Sequence of chain 1.A:
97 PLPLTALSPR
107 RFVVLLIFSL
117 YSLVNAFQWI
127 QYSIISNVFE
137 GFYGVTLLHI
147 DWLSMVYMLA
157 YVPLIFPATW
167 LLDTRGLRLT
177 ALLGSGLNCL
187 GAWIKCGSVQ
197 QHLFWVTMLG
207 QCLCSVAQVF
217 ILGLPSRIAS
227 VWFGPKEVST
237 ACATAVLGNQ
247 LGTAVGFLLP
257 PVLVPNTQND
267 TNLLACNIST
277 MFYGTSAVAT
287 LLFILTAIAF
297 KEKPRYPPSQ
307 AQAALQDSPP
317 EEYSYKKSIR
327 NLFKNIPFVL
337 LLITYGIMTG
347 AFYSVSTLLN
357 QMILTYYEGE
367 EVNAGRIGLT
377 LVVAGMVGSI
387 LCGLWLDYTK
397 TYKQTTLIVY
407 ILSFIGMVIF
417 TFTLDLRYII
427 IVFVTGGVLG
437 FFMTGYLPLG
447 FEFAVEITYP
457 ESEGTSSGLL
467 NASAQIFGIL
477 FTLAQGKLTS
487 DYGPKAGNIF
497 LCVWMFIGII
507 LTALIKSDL

The small molecule below binds the protein below.
Small molecule (SMILES): CC(C)CCC[C@@H](C)[C@H]1CC[C@H]2[C@@H]3CC=C4C[C@@H](OC(=O)CCC(=O)O)CC[C@]4(C)[C@H]3CC[C@]12C

Binding-site contacts:
Ligand atom CAA contacts residue SER211 of chain 1.A at 4.5 Å.
Ligand atom CAJ contacts residue CYS208 of chain 1.A at 3.5 Å (hydrophobic).
Ligand atom CAA contacts residue CYS208 of chain 1.A at 3.8 Å (hydrophobic).
Ligand atom CBB contacts residue CYS208 of chain 1.A at 4.4 Å (hydrophobic).
Ligand atom CAE contacts residue TRP148 of chain 1.A at 4.2 Å (hydrophobic).
Ligand atom CAV contacts residue TRP148 of chain 1.A at 4.3 Å (hydrophobic).
Ligand atom CAZ contacts residue TRP148 of chain 1.A at 3.7 Å (hydrophobic).
Ligand atom CAB contacts residue CYS208 of chain 1.A at 4.3 Å (hydrophobic).
Ligand atom CAX contacts residue THR142 of chain 1.A at 3.6 Å.
Ligand atom CBB contacts residue VAL152 of chain 1.A at 4.5 Å (hydrophobic).
Ligand atom CAR contacts residue HIS145 of chain 1.A at 3.2 Å.
Ligand atom CAD contacts residue TRP148 of chain 1.A at 3.5 Å (hydrophobic).
Ligand atom CAI contacts residue TRP148 of chain 1.A at 3.2 Å (hydrophobic).
Ligand atom CAK contacts residue TRP148 of chain 1.A at 3.3 Å (hydrophobic).
Ligand atom OAH contacts residue THR142 of chain 1.A at 3.5 Å.
Ligand atom CAN contacts residue LEU155 of chain 1.A at 4.1 Å (hydrophobic).
Ligand atom CAZ contacts residue LEU144 of chain 1.A at 4.5 Å (hydrophobic).
Ligand atom CAV contacts residue LEU144 of chain 1.A at 3.5 Å (hydrophobic).
Ligand atom OAW contacts residue HIS145 of chain 1.A at 3.6 Å.
Ligand atom CAP contacts residue LEU155 of chain 1.A at 4.1 Å (hydrophobic).
Ligand atom CBC contacts residue HIS145 of chain 1.A at 4.1 Å.
Ligand atom CAY contacts residue HIS145 of chain 1.A at 4.3 Å.
Ligand atom CAE contacts residue MET204 of chain 1.A at 3.6 Å (hydrophobic).
Ligand atom CAA contacts residue VAL152 of chain 1.A at 4.4 Å (hydrophobic).
Ligand atom CBG contacts residue TRP148 of chain 1.A at 4.4 Å (hydrophobic).
Ligand atom OAF contacts residue THR142 of chain 1.A at 4.0 Å.
Ligand atom CAL contacts residue THR142 of chain 1.A at 4.0 Å.
Ligand atom CAC contacts residue CYS208 of chain 1.A at 4.2 Å (hydrophobic).
Ligand atom CAS contacts residue MET204 of chain 1.A at 4.4 Å (hydrophobic).
Ligand atom OAW contacts residue LEU144 of chain 1.A at 4.5 Å.
Ligand atom CAE contacts residue VAL152 of chain 1.A at 3.8 Å (hydrophobic).
Ligand atom CAL contacts residue HIS145 of chain 1.A at 3.7 Å.
Ligand atom CBH contacts residue TRP148 of chain 1.A at 4.1 Å (hydrophobic).
Ligand atom CAD contacts residue HIS145 of chain 1.A at 4.0 Å.
Ligand atom CAQ contacts residue TRP148 of chain 1.A at 3.9 Å (hydrophobic).
Ligand atom CAA contacts residue ALA156 of chain 1.A at 3.7 Å (hydrophobic).
Ligand atom CBA contacts residue CYS208 of chain 1.A at 4.4 Å (hydrophobic).
Ligand atom CAO contacts residue LEU155 of chain 1.A at 4.2 Å (hydrophobic).
Ligand atom CBD contacts residue TRP148 of chain 1.A at 3.8 Å (hydrophobic).
Ligand atom CAT contacts residue HIS145 of chain 1.A at 4.2 Å.